Sequence of chain 1.F:
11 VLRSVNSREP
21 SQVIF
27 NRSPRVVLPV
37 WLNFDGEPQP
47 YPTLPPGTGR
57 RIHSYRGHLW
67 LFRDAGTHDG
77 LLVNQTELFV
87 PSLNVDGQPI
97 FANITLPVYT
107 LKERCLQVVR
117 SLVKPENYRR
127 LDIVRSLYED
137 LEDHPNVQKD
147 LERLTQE

Binding-site contacts:
Ligand atom CBC contacts residue SER60 of chain 1.F at 3.9 Å.
Ligand atom SAU contacts residue TYR47 of chain 1.F at 3.9 Å.
Ligand atom O contacts residue TYR61 of chain 1.F at 3.5 Å.
Ligand atom OAI contacts residue TYR61 of chain 1.F at 3.8 Å.
Ligand atom FAJ contacts residue SER60 of chain 1.F at 3.3 Å.
Ligand atom CAN contacts residue TYR47 of chain 1.F at 3.8 Å (hydrophobic).
Ligand atom C contacts residue TYR61 of chain 1.F at 3.7 Å (hydrophobic).
Ligand atom FAJ contacts residue TRP66 of chain 1.F at 3.2 Å.
Ligand atom OAI contacts residue HIS64 of chain 1.F at 2.7 Å (h-bond).
Ligand atom NAS contacts residue HIS59 of chain 1.F at 2.8 Å (h-bond).
Ligand atom NAR contacts residue ARG56 of chain 1.F at 3.8 Å.
Ligand atom NBG contacts residue TYR47 of chain 1.F at 3.8 Å.
Ligand atom OAG contacts residue TYR47 of chain 1.F at 2.7 Å (h-bond).
Ligand atom CAO contacts residue LEU50 of chain 1.F at 3.8 Å (hydrophobic).
Ligand atom CAZ contacts residue TYR47 of chain 1.F at 3.9 Å (hydrophobic).
Ligand atom OAF contacts residue HIS64 of chain 1.F at 3.1 Å.
Ligand atom CBF contacts residue HIS59 of chain 1.F at 3.4 Å.
Ligand atom CAW contacts residue TYR47 of chain 1.F at 3.5 Å (hydrophobic).
Ligand atom CBA contacts residue TYR47 of chain 1.F at 3.8 Å (hydrophobic).
Ligand atom CAW contacts residue HIS59 of chain 1.F at 3.6 Å.
Ligand atom CBF contacts residue TYR47 of chain 1.F at 3.8 Å (hydrophobic).
Ligand atom CBD contacts residue TYR47 of chain 1.F at 3.5 Å (hydrophobic).
Ligand atom CBC contacts residue TRP66 of chain 1.F at 3.8 Å (hydrophobic).
Ligand atom OAF contacts residue PHE40 of chain 1.F at 3.5 Å.
Ligand atom CAE contacts residue TYR47 of chain 1.F at 3.6 Å (hydrophobic).
Ligand atom CBC contacts residue HIS64 of chain 1.F at 3.7 Å.
Ligand atom CAA contacts residue TYR61 of chain 1.F at 3.5 Å (hydrophobic).
Ligand atom OAI contacts residue SER60 of chain 1.F at 2.8 Å (h-bond).
Ligand atom CAV contacts residue TYR61 of chain 1.F at 3.5 Å (hydrophobic).
Ligand atom CAO contacts residue PRO48 of chain 1.F at 3.1 Å (hydrophobic).
Ligand atom CAK contacts residue ILE58 of chain 1.F at 3.9 Å (hydrophobic).
Ligand atom FAJ contacts residue HIS59 of chain 1.F at 3.3 Å.
Ligand atom CAQ contacts residue TRP37 of chain 1.F at 3.6 Å (hydrophobic).
Ligand atom CBD contacts residue TRP66 of chain 1.F at 3.7 Å (hydrophobic).
Ligand atom CAQ contacts residue TYR47 of chain 1.F at 3.5 Å (hydrophobic).
Ligand atom NAR contacts residue PRO48 of chain 1.F at 3.8 Å.
Ligand atom CAM contacts residue ILE58 of chain 1.F at 3.5 Å (hydrophobic).
Ligand atom N contacts residue TYR61 of chain 1.F at 3.5 Å.
Ligand atom CBB contacts residue ILE58 of chain 1.F at 3.8 Å (hydrophobic).
Ligand atom CBC contacts residue TRP37 of chain 1.F at 3.8 Å (hydrophobic).

The small molecule below binds the protein below.
Small molecule (SMILES): CC(=O)N[C@H](C(=O)N1C[C@H](O)[C@H](F)[C@H]1C(=O)NCc1ccc(-c2scnc2C)cc1)C(C)(C)C